This protein binds this small molecule.
Small molecule (SMILES): CC(C)C[C@H](NC(=O)[C@H](Cc1ccccc1)N=[N+]=[N-])C(=O)N[C@@H](CC(C)C)C(=O)N[C@H](CCS(C)(=O)=O)Cc1ccc(CN)cc1

Sequence of chain 1.H:
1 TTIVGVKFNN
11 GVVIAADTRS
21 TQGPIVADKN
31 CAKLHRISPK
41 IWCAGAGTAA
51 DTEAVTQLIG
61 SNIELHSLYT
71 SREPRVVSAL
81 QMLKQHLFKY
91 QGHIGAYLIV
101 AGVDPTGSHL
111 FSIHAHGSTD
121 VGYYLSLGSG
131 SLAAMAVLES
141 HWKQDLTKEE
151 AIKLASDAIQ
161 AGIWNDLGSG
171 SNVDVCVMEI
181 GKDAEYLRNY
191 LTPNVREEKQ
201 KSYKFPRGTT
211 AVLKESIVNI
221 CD

Sequence of chain 1.I:
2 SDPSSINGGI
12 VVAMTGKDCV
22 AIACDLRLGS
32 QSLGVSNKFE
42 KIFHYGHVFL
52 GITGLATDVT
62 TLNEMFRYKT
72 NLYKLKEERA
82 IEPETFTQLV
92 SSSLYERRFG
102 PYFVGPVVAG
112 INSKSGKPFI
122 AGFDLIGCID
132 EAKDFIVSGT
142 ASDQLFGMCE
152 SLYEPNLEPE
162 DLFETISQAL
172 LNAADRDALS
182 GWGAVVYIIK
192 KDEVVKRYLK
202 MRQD

Binding-site contacts:
Ligand atom O50 contacts residue THR1 of chain 1.H at 2.6 Å (h-bond).
Ligand atom N35 contacts residue THR1 of chain 1.H at 3.7 Å.
Ligand atom O34 contacts residue THR21 of chain 1.H at 2.9 Å (h-bond).
Ligand atom C47 contacts residue GLY47 of chain 1.H at 3.4 Å.
Ligand atom C38 contacts residue LYS33 of chain 1.H at 3.8 Å.
Ligand atom N27 contacts residue THR21 of chain 1.H at 2.8 Å (h-bond).
Ligand atom O50 contacts residue SER129 of chain 1.H at 3.7 Å.
Ligand atom C38 contacts residue ALA49 of chain 1.H at 3.7 Å (hydrophobic).
Ligand atom C4 contacts residue ILE127 of chain 1.I at 3.7 Å (hydrophobic).
Ligand atom C36 contacts residue THR1 of chain 1.H at 2.5 Å.
Ligand atom C25 contacts residue THR21 of chain 1.H at 3.8 Å.
Ligand atom C19 contacts residue GLN22 of chain 1.H at 3.8 Å.
Ligand atom O49 contacts residue SER129 of chain 1.H at 3.2 Å (h-bond).
Ligand atom N11 contacts residue ASP125 of chain 1.I at 3.5 Å.
Ligand atom C39 contacts residue SER20 of chain 1.H at 3.7 Å.
Ligand atom O26 contacts residue ALA49 of chain 1.H at 3.3 Å.
Ligand atom S48 contacts residue THR1 of chain 1.H at 3.1 Å (h-bond).
Ligand atom C28 contacts residue GLY47 of chain 1.H at 3.7 Å.
Ligand atom C46 contacts residue THR1 of chain 1.H at 1.4 Å.
Ligand atom C33 contacts residue THR21 of chain 1.H at 3.8 Å.
Ligand atom C28 contacts residue THR21 of chain 1.H at 3.6 Å.
Ligand atom C39 contacts residue ALA49 of chain 1.H at 3.7 Å (hydrophobic).
Ligand atom O34 contacts residue SER20 of chain 1.H at 3.7 Å.
Ligand atom C18 contacts residue SER20 of chain 1.H at 3.4 Å.
Ligand atom C5 contacts residue ILE127 of chain 1.I at 3.7 Å (hydrophobic).
Ligand atom C47 contacts residue THR1 of chain 1.H at 2.5 Å.
Ligand atom N14 contacts residue ASP125 of chain 1.I at 3.3 Å (salt-bridge).
Ligand atom C16 contacts residue ASP125 of chain 1.I at 3.7 Å.
Ligand atom C15 contacts residue THR21 of chain 1.H at 3.8 Å.
Ligand atom N35 contacts residue GLY47 of chain 1.H at 3.3 Å (h-bond).
Ligand atom C37 contacts residue THR1 of chain 1.H at 2.6 Å.
Ligand atom C31 contacts residue GLY47 of chain 1.H at 3.5 Å.
Ligand atom C40 contacts residue CYS31 of chain 1.H at 3.7 Å (hydrophobic).
Ligand atom C46 contacts residue LYS33 of chain 1.H at 3.8 Å.
Ligand atom N45 contacts residue CYS129 of chain 1.I at 3.7 Å.
Ligand atom C19 contacts residue ASP125 of chain 1.I at 3.8 Å.
Ligand atom O49 contacts residue THR1 of chain 1.H at 3.1 Å (h-bond).
Ligand atom O49 contacts residue GLY128 of chain 1.H at 3.6 Å.
Ligand atom C43 contacts residue ALA49 of chain 1.H at 3.7 Å (hydrophobic).
Ligand atom C44 contacts residue ALA32 of chain 1.H at 3.5 Å (hydrophobic).